Sequence of chain 2.A:
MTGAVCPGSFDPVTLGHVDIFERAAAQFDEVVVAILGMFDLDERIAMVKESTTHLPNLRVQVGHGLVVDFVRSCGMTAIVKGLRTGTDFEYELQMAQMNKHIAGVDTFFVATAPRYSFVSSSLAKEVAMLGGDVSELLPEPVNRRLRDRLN

Binding-site contacts:
Ligand atom C06 contacts residue THR120 of chain 2.A at 4.3 Å.
Ligand atom O13 contacts residue SER11 of chain 2.A at 3.8 Å.
Ligand atom O14 contacts residue GLY10 of chain 2.A at 3.4 Å.
Ligand atom C08 contacts residue HIS19 of chain 2.A at 4.3 Å.
Ligand atom C01 contacts residue GLY90 of chain 2.A at 4.0 Å.
Ligand atom C04 contacts residue THR120 of chain 2.A at 4.2 Å.
Ligand atom O14 contacts residue PHE12 of chain 2.A at 3.6 Å.
Ligand atom C05 contacts residue HIS19 of chain 2.A at 4.0 Å.
Ligand atom C12 contacts residue HIS19 of chain 2.A at 4.3 Å.
Ligand atom C05 contacts residue THR120 of chain 2.A at 3.4 Å.
Ligand atom C07 contacts residue GLY90 of chain 2.A at 3.6 Å.
Ligand atom N09 contacts residue PRO9 of chain 2.A at 4.2 Å.
Ligand atom C07 contacts residue HIS19 of chain 2.A at 4.0 Å.
Ligand atom C04 contacts residue GLY90 of chain 2.A at 3.4 Å.
Ligand atom N09 contacts residue GLY90 of chain 2.A at 4.3 Å.
Ligand atom N09 contacts residue HIS19 of chain 2.A at 4.1 Å.
Ligand atom C12 contacts residue SER11 of chain 2.A at 3.9 Å.
Ligand atom C06 contacts residue HIS19 of chain 2.A at 4.0 Å.
Ligand atom O13 contacts residue GLY10 of chain 2.A at 3.7 Å.
Ligand atom C06 contacts residue GLY90 of chain 2.A at 4.0 Å.
Ligand atom C10 contacts residue PRO9 of chain 2.A at 3.9 Å (hydrophobic).
Ligand atom O14 contacts residue HIS19 of chain 2.A at 3.8 Å.
Ligand atom C08 contacts residue PRO9 of chain 2.A at 3.6 Å (hydrophobic).
Ligand atom C03 contacts residue GLY90 of chain 2.A at 3.4 Å.
Ligand atom C08 contacts residue GLY90 of chain 2.A at 4.1 Å.
Ligand atom C05 contacts residue ILE22 of chain 2.A at 4.0 Å (hydrophobic).
Ligand atom C04 contacts residue ILE22 of chain 2.A at 3.4 Å (hydrophobic).
Ligand atom C12 contacts residue GLY10 of chain 2.A at 3.7 Å.
Ligand atom C11 contacts residue HIS19 of chain 2.A at 3.9 Å.
Ligand atom C02 contacts residue HIS19 of chain 2.A at 3.6 Å.
Ligand atom C04 contacts residue GLY18 of chain 2.A at 4.0 Å.
Ligand atom C02 contacts residue GLY90 of chain 2.A at 3.9 Å.
Ligand atom C05 contacts residue GLY90 of chain 2.A at 3.7 Å.
Ligand atom C03 contacts residue HIS19 of chain 2.A at 3.5 Å.
Ligand atom C04 contacts residue HIS19 of chain 2.A at 3.7 Å.
Ligand atom C05 contacts residue GLY18 of chain 2.A at 4.1 Å.
Ligand atom C01 contacts residue HIS19 of chain 2.A at 3.8 Å.
Ligand atom C08 contacts residue PHE12 of chain 2.A at 4.3 Å (hydrophobic).
Ligand atom C06 contacts residue ARG92 of chain 2.A at 3.7 Å.
Ligand atom O14 contacts residue SER11 of chain 2.A at 3.3 Å (h-bond).

This small molecule binds to this protein.
Small molecule (SMILES): O=C(O)CCn1ccc2ccccc21